Sequence of chain 1.C:
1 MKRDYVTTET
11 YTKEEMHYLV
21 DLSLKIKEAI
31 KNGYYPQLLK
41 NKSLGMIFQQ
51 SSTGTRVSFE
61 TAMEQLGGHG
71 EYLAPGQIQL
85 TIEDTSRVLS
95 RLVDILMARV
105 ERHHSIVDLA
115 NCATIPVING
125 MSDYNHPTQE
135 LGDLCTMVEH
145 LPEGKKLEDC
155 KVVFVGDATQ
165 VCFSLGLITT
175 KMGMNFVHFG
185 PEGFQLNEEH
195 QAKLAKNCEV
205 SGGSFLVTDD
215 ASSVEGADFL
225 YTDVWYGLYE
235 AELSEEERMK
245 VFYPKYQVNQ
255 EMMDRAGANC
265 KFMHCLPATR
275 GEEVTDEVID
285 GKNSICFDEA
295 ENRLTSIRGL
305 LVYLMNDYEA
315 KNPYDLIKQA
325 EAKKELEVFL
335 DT

The protein below binds the small molecule below.
Small molecule (SMILES): NC(=O)CC[C@H](N)C(=O)O

Sequence of chain 1.A:
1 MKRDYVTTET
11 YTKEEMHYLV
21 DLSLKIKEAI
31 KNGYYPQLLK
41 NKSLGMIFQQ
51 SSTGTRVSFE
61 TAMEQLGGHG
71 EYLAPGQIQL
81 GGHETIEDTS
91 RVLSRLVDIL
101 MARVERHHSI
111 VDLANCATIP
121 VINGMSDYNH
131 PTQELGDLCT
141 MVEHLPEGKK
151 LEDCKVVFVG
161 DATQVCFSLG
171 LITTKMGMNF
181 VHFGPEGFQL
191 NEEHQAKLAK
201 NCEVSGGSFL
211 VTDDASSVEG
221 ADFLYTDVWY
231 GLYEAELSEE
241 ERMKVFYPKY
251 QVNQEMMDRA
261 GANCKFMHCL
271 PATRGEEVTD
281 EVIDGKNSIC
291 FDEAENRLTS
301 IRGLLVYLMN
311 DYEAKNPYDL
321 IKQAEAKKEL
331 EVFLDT

Binding-site contacts:
Ligand atom CA contacts residue PHE333 of chain 1.A at 3.5 Å (hydrophobic).
Ligand atom N contacts residue THR336 of chain 1.A at 1.3 Å.
Ligand atom O contacts residue THR336 of chain 1.A at 3.6 Å.
Ligand atom O contacts residue PHE333 of chain 1.A at 4.0 Å.
Ligand atom CB contacts residue TYR18 of chain 1.C at 4.2 Å (hydrophobic).
Ligand atom CA contacts residue THR336 of chain 1.A at 2.5 Å.
Ligand atom C contacts residue THR336 of chain 1.A at 3.4 Å.
Ligand atom N contacts residue PHE333 of chain 1.A at 3.0 Å (h-bond).
Ligand atom O contacts residue TYR18 of chain 1.C at 4.0 Å.
Ligand atom CB contacts residue PHE333 of chain 1.A at 3.3 Å (hydrophobic).
Ligand atom C contacts residue PHE333 of chain 1.A at 4.1 Å (hydrophobic).
Ligand atom N contacts residue VAL332 of chain 1.A at 4.3 Å.
Ligand atom CB contacts residue THR336 of chain 1.A at 3.6 Å.
Ligand atom N contacts residue ASP335 of chain 1.A at 3.8 Å.
Ligand atom C contacts residue TYR18 of chain 1.C at 3.8 Å (hydrophobic).